Binding-site contacts:
Ligand atom C1 contacts residue PRO141 of chain 1.A at 4.5 Å (hydrophobic).
Ligand atom C4 contacts residue SER138 of chain 1.A at 4.4 Å.
Ligand atom O2 contacts residue LYS177 of chain 1.A at 3.4 Å.
Ligand atom C5 contacts residue PRO141 of chain 1.A at 4.2 Å (hydrophobic).
Ligand atom C4 contacts residue SER142 of chain 1.A at 3.7 Å.
Ligand atom O5 contacts residue THR140 of chain 1.A at 4.2 Å.
Ligand atom C5 contacts residue THR140 of chain 1.A at 3.4 Å.
Ligand atom C3 contacts residue SER142 of chain 1.A at 3.9 Å.
Ligand atom C4 contacts residue THR140 of chain 1.A at 3.8 Å.
Ligand atom O1 contacts residue THR140 of chain 1.A at 4.3 Å.
Ligand atom C4 contacts residue PRO141 of chain 1.A at 4.0 Å (hydrophobic).
Ligand atom O4 contacts residue THR140 of chain 1.A at 4.1 Å.
Ligand atom O4 contacts residue LEU198 of chain 1.A at 3.3 Å.
Ligand atom C5 contacts residue SER138 of chain 1.A at 3.5 Å.
Ligand atom O3 contacts residue LYS177 of chain 1.A at 3.8 Å.
Ligand atom O4 contacts residue SER138 of chain 1.A at 4.3 Å.
Ligand atom O4 contacts residue SER142 of chain 1.A at 4.0 Å.
Ligand atom O3 contacts residue LEU198 of chain 1.A at 4.4 Å.

The small molecule below binds the protein below.
Small molecule (SMILES): OC[C@@]1(O)OC[C@H](O)[C@@H]1O

Sequence of chain 1.A:
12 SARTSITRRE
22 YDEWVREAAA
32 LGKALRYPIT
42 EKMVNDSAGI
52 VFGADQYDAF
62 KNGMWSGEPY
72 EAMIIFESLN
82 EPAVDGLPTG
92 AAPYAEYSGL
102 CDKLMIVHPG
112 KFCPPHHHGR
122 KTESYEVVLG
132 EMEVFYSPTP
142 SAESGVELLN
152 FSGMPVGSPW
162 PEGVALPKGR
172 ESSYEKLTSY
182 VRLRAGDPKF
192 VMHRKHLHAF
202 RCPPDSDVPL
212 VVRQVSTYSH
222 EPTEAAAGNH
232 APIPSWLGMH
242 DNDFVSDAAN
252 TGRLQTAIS